Binding-site contacts:
Ligand atom C10 contacts residue HIS168 of chain 1.A at 3.6 Å.
Ligand atom O2 contacts residue GLU170 of chain 1.A at 3.6 Å.
Ligand atom C14 contacts residue HIS167 of chain 1.A at 3.8 Å.
Ligand atom C12 contacts residue CYS149 of chain 1.A at 3.2 Å (hydrophobic).
Ligand atom C2 contacts residue GLU170 of chain 1.A at 3.6 Å.
Ligand atom C18 contacts residue THR194 of chain 1.A at 3.1 Å.
Ligand atom C15 contacts residue LEU145 of chain 1.A at 3.9 Å (hydrophobic).
Ligand atom C5 contacts residue HIS168 of chain 1.A at 3.5 Å.
Ligand atom O3 contacts residue CYS149 of chain 1.A at 2.7 Å (h-bond).
Ligand atom N3 contacts residue PHE144 of chain 1.A at 3.4 Å (h-bond).
Ligand atom C4 contacts residue GLN193 of chain 1.A at 3.9 Å.
Ligand atom N3 contacts residue LEU145 of chain 1.A at 3.9 Å.
Ligand atom O5 contacts residue GLU170 of chain 1.A at 3.0 Å (salt-bridge).
Ligand atom C6 contacts residue GLN193 of chain 1.A at 3.5 Å.
Ligand atom C9 contacts residue ASP191 of chain 1.A at 3.8 Å.
Ligand atom C17 contacts residue CYS149 of chain 1.A at 1.8 Å (hydrophobic).
Ligand atom C11 contacts residue CYS149 of chain 1.A at 2.7 Å (hydrophobic).
Ligand atom C16 contacts residue ASN146 of chain 1.A at 3.5 Å.
Ligand atom O3 contacts residue SER148 of chain 1.A at 3.3 Å (h-bond).
Ligand atom O1 contacts residue GLN193 of chain 1.A at 3.5 Å (h-bond).
Ligand atom N2 contacts residue CYS149 of chain 1.A at 3.1 Å (h-bond).
Ligand atom C7 contacts residue GLN193 of chain 1.A at 3.5 Å.
Ligand atom C9 contacts residue HIS168 of chain 1.A at 3.9 Å.
Ligand atom O2 contacts residue HIS167 of chain 1.A at 2.7 Å (h-bond).
Ligand atom C8 contacts residue GLN193 of chain 1.A at 3.8 Å.
Ligand atom C11 contacts residue HIS168 of chain 1.A at 3.9 Å.
Ligand atom C12 contacts residue HIS167 of chain 1.A at 3.9 Å.
Ligand atom C1 contacts residue GLU170 of chain 1.A at 3.2 Å.
Ligand atom N3 contacts residue GLU170 of chain 1.A at 3.1 Å (salt-bridge).
Ligand atom C5 contacts residue GLN193 of chain 1.A at 3.8 Å.
Ligand atom C1 contacts residue PRO172 of chain 1.A at 3.8 Å (hydrophobic).
Ligand atom O2 contacts residue PHE144 of chain 1.A at 3.5 Å.
Ligand atom O2 contacts residue MET169 of chain 1.A at 3.9 Å.
Ligand atom O3 contacts residue GLY147 of chain 1.A at 3.4 Å (h-bond).
Ligand atom N2 contacts residue HIS168 of chain 1.A at 2.9 Å (h-bond).
Ligand atom N1 contacts residue GLN193 of chain 1.A at 3.0 Å (h-bond).
Ligand atom C14 contacts residue GLU170 of chain 1.A at 3.5 Å.
Ligand atom O2 contacts residue HIS176 of chain 1.A at 3.5 Å.
Ligand atom C3 contacts residue GLU170 of chain 1.A at 3.0 Å.
Ligand atom O5 contacts residue MET169 of chain 1.A at 3.4 Å.

Sequence of chain 1.A:
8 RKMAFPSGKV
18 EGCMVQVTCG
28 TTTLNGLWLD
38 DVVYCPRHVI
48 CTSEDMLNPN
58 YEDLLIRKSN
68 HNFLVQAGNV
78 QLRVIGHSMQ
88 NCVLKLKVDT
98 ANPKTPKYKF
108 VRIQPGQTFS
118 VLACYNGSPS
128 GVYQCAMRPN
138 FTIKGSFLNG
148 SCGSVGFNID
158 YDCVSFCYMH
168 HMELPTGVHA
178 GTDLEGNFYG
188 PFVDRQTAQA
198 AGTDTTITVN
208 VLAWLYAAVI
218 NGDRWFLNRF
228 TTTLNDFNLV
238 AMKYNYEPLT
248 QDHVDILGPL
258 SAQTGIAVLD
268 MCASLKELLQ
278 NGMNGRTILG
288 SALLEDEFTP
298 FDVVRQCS

A small-molecule ligand and the protein it binds are described below.
Small molecule (SMILES): CC(C)C[C@H](NC(=O)OCC(C)(C)Sc1nc2ccccc2[nH]1)C(=O)N[C@@H](C[C@@H]1CCNC1=O)[C@@H](O)S(=O)(=O)O